Sequence of chain 1.C:
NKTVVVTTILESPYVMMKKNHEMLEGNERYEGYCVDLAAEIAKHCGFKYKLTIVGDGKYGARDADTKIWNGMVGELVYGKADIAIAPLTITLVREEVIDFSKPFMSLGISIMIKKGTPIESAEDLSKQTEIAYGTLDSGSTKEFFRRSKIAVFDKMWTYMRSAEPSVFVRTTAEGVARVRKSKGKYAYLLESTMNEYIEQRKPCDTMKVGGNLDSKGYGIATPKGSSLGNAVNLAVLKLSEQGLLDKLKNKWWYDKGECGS

Sequence of chain 1.A:
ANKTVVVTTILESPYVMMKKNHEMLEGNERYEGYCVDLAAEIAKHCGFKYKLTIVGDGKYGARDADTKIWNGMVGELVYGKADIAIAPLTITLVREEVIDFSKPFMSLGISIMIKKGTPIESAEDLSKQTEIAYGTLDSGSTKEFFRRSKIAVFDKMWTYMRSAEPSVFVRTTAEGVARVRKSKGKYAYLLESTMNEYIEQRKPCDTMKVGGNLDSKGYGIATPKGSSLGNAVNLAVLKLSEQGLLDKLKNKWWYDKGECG

Binding-site contacts:
Ligand atom CL contacts residue ASP248 of chain 1.C at 3.5 Å.
Ligand atom N2 contacts residue SER217 of chain 1.A at 2.9 Å (h-bond).
Ligand atom C7 contacts residue LYS104 of chain 1.C at 3.7 Å.
Ligand atom C2 contacts residue PRO105 of chain 1.C at 3.6 Å (hydrophobic).
Ligand atom C11 contacts residue SER108 of chain 1.C at 3.3 Å.
Ligand atom C10 contacts residue SER217 of chain 1.A at 3.2 Å.
Ligand atom N2 contacts residue SER242 of chain 1.C at 3.1 Å (h-bond).
Ligand atom C1 contacts residue PRO105 of chain 1.C at 3.5 Å (hydrophobic).
Ligand atom C6 contacts residue SER242 of chain 1.C at 3.1 Å.
Ligand atom O4 contacts residue LYS251 of chain 1.C at 3.9 Å.
Ligand atom S1 contacts residue SER108 of chain 1.C at 3.6 Å.
Ligand atom C7 contacts residue LEU239 of chain 1.C at 3.2 Å (hydrophobic).
Ligand atom C11 contacts residue SER217 of chain 1.A at 3.9 Å.
Ligand atom C13 contacts residue SER217 of chain 1.A at 3.8 Å.
Ligand atom O3 contacts residue SER108 of chain 1.C at 3.1 Å (h-bond).
Ligand atom S1 contacts residue PRO105 of chain 1.C at 3.9 Å.
Ligand atom C14 contacts residue SER217 of chain 1.A at 3.6 Å.
Ligand atom C8 contacts residue SER217 of chain 1.A at 3.5 Å.
Ligand atom C12 contacts residue SER217 of chain 1.A at 3.8 Å.
Ligand atom O2 contacts residue MET107 of chain 1.C at 3.5 Å.
Ligand atom O2 contacts residue PRO105 of chain 1.C at 3.6 Å.
Ligand atom C14 contacts residue SER242 of chain 1.C at 3.8 Å.
Ligand atom N3 contacts residue GOL1 of chain 1.J at 3.6 Å (h-bond).
Ligand atom C8 contacts residue PRO105 of chain 1.C at 3.6 Å (hydrophobic).
Ligand atom C11 contacts residue MET107 of chain 1.C at 3.8 Å (hydrophobic).
Ligand atom CL contacts residue GOL1 of chain 1.J at 3.1 Å.
Ligand atom O2 contacts residue SER108 of chain 1.C at 3.1 Å (h-bond).
Ligand atom C5 contacts residue LEU239 of chain 1.C at 3.6 Å (hydrophobic).
Ligand atom O1 contacts residue LYS218 of chain 1.A at 3.8 Å.
Ligand atom C3 contacts residue GLY219 of chain 1.A at 3.9 Å.
Ligand atom CL contacts residue LEU247 of chain 1.C at 3.6 Å.
Ligand atom O1 contacts residue SER108 of chain 1.C at 3.5 Å (h-bond).
Ligand atom O3 contacts residue MET107 of chain 1.C at 3.6 Å.
Ligand atom C14 contacts residue LEU247 of chain 1.C at 3.8 Å (hydrophobic).
Ligand atom N1 contacts residue PRO105 of chain 1.C at 2.8 Å (h-bond).
Ligand atom C1 contacts residue SER242 of chain 1.C at 3.8 Å.
Ligand atom C5 contacts residue ILE92 of chain 1.A at 3.8 Å (hydrophobic).
Ligand atom N3 contacts residue SER217 of chain 1.A at 3.4 Å (h-bond).
Ligand atom C4 contacts residue LYS218 of chain 1.A at 3.4 Å.
Ligand atom C4 contacts residue GLY219 of chain 1.A at 3.6 Å.

The protein below binds the small molecule below.
Small molecule (SMILES): NS(=O)(=O)c1cc2c(cc1Cl)N[C@H]([C@H]1C[C@H]3C=C[C@@H]1C3)NS2(=O)=O